This protein binds this small molecule.
Small molecule (SMILES): CC(=O)N[C@@H]1[C@@H](O)[C@H](O)[C@@H](CO)O[C@H]1O

Binding-site contacts:
Ligand atom O5 contacts residue ALA129 of chain 1.F at 4.1 Å.
Ligand atom C5 contacts residue ALA129 of chain 1.F at 4.1 Å (hydrophobic).
Ligand atom C4 contacts residue ASN153 of chain 1.F at 3.8 Å.
Ligand atom C6 contacts residue ALA129 of chain 1.F at 3.8 Å (hydrophobic).
Ligand atom O6 contacts residue ALA129 of chain 1.F at 3.3 Å.
Ligand atom O4 contacts residue ASN153 of chain 1.F at 3.0 Å.
Ligand atom O6 contacts residue GLN131 of chain 1.F at 4.1 Å.
Ligand atom C5 contacts residue ASN153 of chain 1.F at 3.1 Å.
Ligand atom O6 contacts residue ASN153 of chain 1.F at 4.4 Å.
Ligand atom O5 contacts residue ASN153 of chain 1.F at 3.2 Å (h-bond).
Ligand atom C6 contacts residue ASN153 of chain 1.F at 4.3 Å.
Ligand atom O6 contacts residue HIS107 of chain 1.F at 4.4 Å.

Sequence of chain 1.F:
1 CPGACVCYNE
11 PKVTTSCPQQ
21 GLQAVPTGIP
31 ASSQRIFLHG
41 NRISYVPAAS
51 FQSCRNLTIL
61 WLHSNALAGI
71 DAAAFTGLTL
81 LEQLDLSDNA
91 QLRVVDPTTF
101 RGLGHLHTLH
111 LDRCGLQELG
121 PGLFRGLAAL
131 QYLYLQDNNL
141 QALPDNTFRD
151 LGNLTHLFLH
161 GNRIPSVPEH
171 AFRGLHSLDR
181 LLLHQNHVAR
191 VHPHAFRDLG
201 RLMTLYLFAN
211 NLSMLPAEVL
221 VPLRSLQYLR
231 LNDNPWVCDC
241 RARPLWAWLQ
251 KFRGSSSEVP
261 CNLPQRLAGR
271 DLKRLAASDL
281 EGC